Binding-site contacts:
Ligand atom N24 contacts residue LEU216 of chain 2.A at 3.5 Å.
Ligand atom C18 contacts residue LEU182 of chain 2.A at 3.2 Å (hydrophobic).
Ligand atom C19 contacts residue TYR145 of chain 2.A at 3.2 Å (hydrophobic).
Ligand atom C17 contacts residue LEU182 of chain 2.A at 3.7 Å (hydrophobic).
Ligand atom C18 contacts residue TYR145 of chain 2.A at 3.8 Å (hydrophobic).
Ligand atom C04 contacts residue ASN211 of chain 2.A at 3.4 Å.
Ligand atom C21 contacts residue ILE123 of chain 2.A at 3.8 Å (hydrophobic).
Ligand atom C04 contacts residue MET213 of chain 2.A at 3.9 Å (hydrophobic).
Ligand atom C14 contacts residue SER121 of chain 2.A at 3.5 Å.
Ligand atom C05 contacts residue LEU101 of chain 2.A at 3.9 Å (hydrophobic).
Ligand atom N07 contacts residue LEU101 of chain 2.A at 3.7 Å.
Ligand atom O16 contacts residue ILE99 of chain 2.A at 3.6 Å.
Ligand atom C14 contacts residue HIS237 of chain 2.A at 3.5 Å.
Ligand atom C22 contacts residue ILE123 of chain 2.A at 3.6 Å (hydrophobic).
Ligand atom C18 contacts residue ILE99 of chain 2.A at 3.8 Å (hydrophobic).
Ligand atom C28 contacts residue MET144 of chain 2.A at 3.8 Å (hydrophobic).
Ligand atom C28 contacts residue TYR145 of chain 2.A at 3.3 Å (hydrophobic).
Ligand atom C10 contacts residue TYR191 of chain 2.A at 3.7 Å (hydrophobic).
Ligand atom C03 contacts residue ASN211 of chain 2.A at 3.1 Å.
Ligand atom O26 contacts residue PHE180 of chain 2.A at 3.7 Å.
Ligand atom C01 contacts residue THR207 of chain 2.A at 2.9 Å.
Ligand atom C17 contacts residue ILE99 of chain 2.A at 3.8 Å (hydrophobic).
Ligand atom C27 contacts residue PHE180 of chain 2.A at 3.2 Å (hydrophobic).
Ligand atom C28 contacts residue ALA167 of chain 2.A at 3.1 Å (hydrophobic).
Ligand atom C15 contacts residue LEU182 of chain 2.A at 3.7 Å (hydrophobic).
Ligand atom C28 contacts residue TYR143 of chain 2.A at 3.4 Å (hydrophobic).
Ligand atom C19 contacts residue LEU182 of chain 2.A at 3.6 Å (hydrophobic).
Ligand atom C13 contacts residue MET213 of chain 2.A at 3.4 Å (hydrophobic).
Ligand atom O23 contacts residue LEU216 of chain 2.A at 3.7 Å.
Ligand atom O26 contacts residue TYR145 of chain 2.A at 3.2 Å.
Ligand atom C12 contacts residue ILE99 of chain 2.A at 3.7 Å (hydrophobic).
Ligand atom C09 contacts residue LEU101 of chain 2.A at 3.8 Å (hydrophobic).
Ligand atom N08 contacts residue LEU101 of chain 2.A at 3.8 Å.
Ligand atom C09 contacts residue TYR191 of chain 2.A at 3.6 Å (hydrophobic).
Ligand atom C25 contacts residue PHE180 of chain 2.A at 3.5 Å (hydrophobic).
Ligand atom N06 contacts residue LEU101 of chain 2.A at 3.2 Å.
Ligand atom N24 contacts residue PHE180 of chain 2.A at 3.6 Å.
Ligand atom C22 contacts residue ILE99 of chain 2.A at 3.9 Å (hydrophobic).
Ligand atom C15 contacts residue ILE123 of chain 2.A at 3.6 Å (hydrophobic).
Ligand atom C01 contacts residue TYR192 of chain 2.A at 2.9 Å (hydrophobic).

This protein binds this small molecule.
Small molecule (SMILES): CCOc1noc2cc(OCCC3CCN(c4ccc(C)nn4)CC3)ccc12

Sequence of chain 2.A:
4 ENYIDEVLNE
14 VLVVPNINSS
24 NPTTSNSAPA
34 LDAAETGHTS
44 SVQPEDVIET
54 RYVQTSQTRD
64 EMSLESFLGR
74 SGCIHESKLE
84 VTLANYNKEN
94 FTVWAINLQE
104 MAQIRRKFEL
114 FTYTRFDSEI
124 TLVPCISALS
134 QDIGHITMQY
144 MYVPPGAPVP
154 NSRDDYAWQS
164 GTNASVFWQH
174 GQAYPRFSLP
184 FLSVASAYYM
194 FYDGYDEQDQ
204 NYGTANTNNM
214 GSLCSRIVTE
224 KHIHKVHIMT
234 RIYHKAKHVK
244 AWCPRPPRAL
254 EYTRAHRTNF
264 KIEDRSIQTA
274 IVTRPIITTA